Sequence of chain 1.D:
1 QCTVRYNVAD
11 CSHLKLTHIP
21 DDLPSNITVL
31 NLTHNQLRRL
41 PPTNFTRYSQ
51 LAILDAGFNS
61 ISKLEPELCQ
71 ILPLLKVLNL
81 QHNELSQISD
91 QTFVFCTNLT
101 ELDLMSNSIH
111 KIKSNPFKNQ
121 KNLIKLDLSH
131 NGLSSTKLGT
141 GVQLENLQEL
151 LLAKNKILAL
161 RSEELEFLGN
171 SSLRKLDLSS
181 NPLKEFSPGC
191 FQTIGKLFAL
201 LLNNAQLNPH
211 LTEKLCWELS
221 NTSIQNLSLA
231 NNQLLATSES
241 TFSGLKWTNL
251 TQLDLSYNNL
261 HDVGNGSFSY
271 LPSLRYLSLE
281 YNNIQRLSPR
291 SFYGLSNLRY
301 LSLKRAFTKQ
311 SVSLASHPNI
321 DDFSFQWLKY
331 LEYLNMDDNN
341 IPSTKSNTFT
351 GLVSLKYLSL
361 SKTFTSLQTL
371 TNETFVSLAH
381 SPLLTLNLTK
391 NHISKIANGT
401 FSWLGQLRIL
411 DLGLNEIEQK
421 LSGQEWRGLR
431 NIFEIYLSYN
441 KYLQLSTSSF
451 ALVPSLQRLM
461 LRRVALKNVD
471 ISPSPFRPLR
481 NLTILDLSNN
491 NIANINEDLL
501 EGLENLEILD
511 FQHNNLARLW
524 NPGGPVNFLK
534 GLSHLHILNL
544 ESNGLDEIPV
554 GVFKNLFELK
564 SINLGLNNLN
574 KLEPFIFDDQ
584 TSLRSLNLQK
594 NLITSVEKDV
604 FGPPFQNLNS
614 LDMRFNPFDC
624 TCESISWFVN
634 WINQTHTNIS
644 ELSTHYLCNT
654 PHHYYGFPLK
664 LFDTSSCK

Binding-site contacts:
Ligand atom C2 contacts residue ASP411 of chain 1.D at 3.9 Å.
Ligand atom O5 contacts residue ASN387 of chain 1.D at 2.4 Å (h-bond).
Ligand atom N2 contacts residue ASP411 of chain 1.D at 3.1 Å (salt-bridge).
Ligand atom O6 contacts residue ASN387 of chain 1.D at 4.5 Å.
Ligand atom C7 contacts residue ASN387 of chain 1.D at 4.0 Å.
Ligand atom O6 contacts residue ASP337 of chain 1.D at 4.0 Å.
Ligand atom C3 contacts residue ASN387 of chain 1.D at 3.0 Å.
Ligand atom C4 contacts residue ASN387 of chain 1.D at 3.6 Å.
Ligand atom O3 contacts residue ASN387 of chain 1.D at 4.3 Å.
Ligand atom O6 contacts residue TYR436 of chain 1.D at 3.7 Å.
Ligand atom C3 contacts residue ASP411 of chain 1.D at 3.9 Å.
Ligand atom C8 contacts residue ASP411 of chain 1.D at 4.4 Å.
Ligand atom C6 contacts residue SER361 of chain 1.D at 4.3 Å.
Ligand atom C6 contacts residue ASN387 of chain 1.D at 4.3 Å.
Ligand atom C2 contacts residue ASN387 of chain 1.D at 2.5 Å.
Ligand atom C1 contacts residue ASN387 of chain 1.D at 1.5 Å.
Ligand atom C5 contacts residue THR389 of chain 1.D at 4.3 Å.
Ligand atom O7 contacts residue ASN387 of chain 1.D at 4.5 Å.
Ligand atom N2 contacts residue ASN387 of chain 1.D at 2.8 Å (h-bond).
Ligand atom C1 contacts residue ASP411 of chain 1.D at 4.3 Å.
Ligand atom O3 contacts residue ASP411 of chain 1.D at 4.3 Å.
Ligand atom O6 contacts residue SER361 of chain 1.D at 3.5 Å (h-bond).
Ligand atom C5 contacts residue ASN387 of chain 1.D at 3.0 Å.
Ligand atom C7 contacts residue ASP411 of chain 1.D at 4.1 Å.

This small molecule binds to this protein.
Small molecule (SMILES): CC(=O)N[C@H]1[C@@H](O[C@H]2[C@H](O)[C@@H](NC(C)=O)CO[C@@H]2CO)O[C@H](CO)[C@@H](O[C@H]2O[C@H](CO[C@H]3O[C@H](CO)[C@@H](O)[C@H](O)[C@@H]3O)[C@@H](O)[C@H](O[C@H]3O[C@H](CO)[C@@H](O)[C@H](O)[C@@H]3O)[C@@H]2O)[C@@H]1O